Binding-site contacts:
Ligand atom O5 contacts residue TRP249 of chain 1.A at 3.1 Å (h-bond).
Ligand atom O6 contacts residue TYR305 of chain 1.A at 3.7 Å.
Ligand atom O2 contacts residue GLN189 of chain 1.A at 3.2 Å (h-bond).
Ligand atom C3 contacts residue TRP182 of chain 1.A at 3.6 Å (hydrophobic).
Ligand atom O5 contacts residue GLU250 of chain 1.A at 3.4 Å (salt-bridge).
Ligand atom O2 contacts residue GLN273 of chain 1.A at 2.6 Å (h-bond).
Ligand atom O3 contacts residue GLY303 of chain 1.A at 3.1 Å (h-bond).
Ligand atom O1 contacts residue ASP32 of chain 1.A at 3.5 Å.
Ligand atom C6 contacts residue TRP269 of chain 1.A at 3.7 Å (hydrophobic).
Ligand atom C6 contacts residue ASN304 of chain 1.A at 3.8 Å.
Ligand atom C4 contacts residue GLN189 of chain 1.A at 3.8 Å.
Ligand atom C6 contacts residue TRP182 of chain 1.A at 3.5 Å (hydrophobic).
Ligand atom C5 contacts residue TRP269 of chain 1.A at 3.6 Å (hydrophobic).
Ligand atom O3 contacts residue ARG30 of chain 1.A at 3.6 Å.
Ligand atom C2 contacts residue TRP269 of chain 1.A at 3.8 Å (hydrophobic).
Ligand atom O3 contacts residue TRP182 of chain 1.A at 3.8 Å.
Ligand atom C1 contacts residue THR31 of chain 1.A at 3.5 Å.
Ligand atom O3 contacts residue GLN273 of chain 1.A at 2.9 Å (h-bond).
Ligand atom O4 contacts residue P331 of chain 1.I at 3.0 Å.
Ligand atom C2 contacts residue ASN304 of chain 1.A at 3.6 Å.
Ligand atom C2 contacts residue ASP32 of chain 1.A at 3.6 Å.
Ligand atom C1 contacts residue GLU250 of chain 1.A at 3.6 Å.
Ligand atom O1 contacts residue LYS253 of chain 1.A at 3.0 Å (salt-bridge).
Ligand atom O2 contacts residue TRP249 of chain 1.A at 2.9 Å (h-bond).
Ligand atom O2 contacts residue LYS253 of chain 1.A at 2.9 Å (salt-bridge).
Ligand atom C3 contacts residue GLY303 of chain 1.A at 3.8 Å.
Ligand atom O4 contacts residue TRP269 of chain 1.A at 3.6 Å (h-bond).
Ligand atom C3 contacts residue ASN304 of chain 1.A at 3.7 Å.
Ligand atom O1 contacts residue THR31 of chain 1.A at 3.6 Å (h-bond).
Ligand atom O4 contacts residue GLY303 of chain 1.A at 3.7 Å.
Ligand atom O1 contacts residue GLU250 of chain 1.A at 2.7 Å (salt-bridge).
Ligand atom C1 contacts residue ASN304 of chain 1.A at 3.8 Å.
Ligand atom C2 contacts residue GLN273 of chain 1.A at 3.3 Å.
Ligand atom O6 contacts residue ASN304 of chain 1.A at 3.5 Å (h-bond).
Ligand atom C2 contacts residue TRP182 of chain 1.A at 3.6 Å (hydrophobic).
Ligand atom O3 contacts residue P331 of chain 1.I at 3.1 Å (h-bond).
Ligand atom O2 contacts residue TRP269 of chain 1.A at 3.2 Å (h-bond).
Ligand atom C2 contacts residue LYS253 of chain 1.A at 3.7 Å.
Ligand atom O3 contacts residue TRP269 of chain 1.A at 3.5 Å.
Ligand atom C5 contacts residue TRP249 of chain 1.A at 3.8 Å (hydrophobic).

Sequence of chain 1.A:
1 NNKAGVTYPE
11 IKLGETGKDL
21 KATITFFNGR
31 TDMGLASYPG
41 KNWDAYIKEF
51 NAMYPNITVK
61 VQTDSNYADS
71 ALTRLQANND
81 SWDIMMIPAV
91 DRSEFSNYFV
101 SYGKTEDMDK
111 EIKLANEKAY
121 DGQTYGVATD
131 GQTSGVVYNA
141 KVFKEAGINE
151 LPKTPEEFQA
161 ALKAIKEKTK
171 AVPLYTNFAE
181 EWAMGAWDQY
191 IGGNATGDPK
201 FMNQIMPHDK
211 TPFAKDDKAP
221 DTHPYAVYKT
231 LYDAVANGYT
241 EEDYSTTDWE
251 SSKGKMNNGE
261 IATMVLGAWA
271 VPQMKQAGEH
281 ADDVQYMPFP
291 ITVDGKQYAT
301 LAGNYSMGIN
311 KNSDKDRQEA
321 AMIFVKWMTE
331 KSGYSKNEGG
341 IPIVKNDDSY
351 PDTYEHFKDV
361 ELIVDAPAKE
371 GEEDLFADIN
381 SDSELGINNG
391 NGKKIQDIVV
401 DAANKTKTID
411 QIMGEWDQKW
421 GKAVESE

This protein binds this small molecule.
Small molecule (SMILES): OC[C@H]1O[C@@H](O[C@H]2[C@H](O)[C@H](O)[C@H](O[C@H]3[C@H](O)[C@H](O)[C@H](O)O[C@@H]3CO)O[C@@H]2CO)[C@@H](O)[C@@H](O)[C@@H]1O